The protein below binds the small molecule below.
Small molecule (SMILES): O=P(O)(O)O[P](=O)(O)O[P](=O)(O)OC[C@H]1O[C@@H](n2cnc3c(NCCc4ccccc4)ncnc32)[C@H](O)[C@@H]1O

Binding-site contacts:
Ligand atom O12 contacts residue LYS60 of chain 1.D at 3.8 Å.
Ligand atom N7 contacts residue TYR29 of chain 1.D at 3.3 Å (h-bond).
Ligand atom O11 contacts residue GLY59 of chain 1.D at 3.7 Å.
Ligand atom O2 contacts residue ILE36 of chain 1.D at 3.2 Å.
Ligand atom P2 contacts residue GLY59 of chain 1.D at 3.7 Å.
Ligand atom N1 contacts residue TYR29 of chain 1.D at 3.6 Å.
Ligand atom O6 contacts residue ARG55 of chain 1.D at 3.8 Å.
Ligand atom O13 contacts residue LYS60 of chain 1.D at 2.8 Å (salt-bridge).
Ligand atom C9 contacts residue TYR29 of chain 1.D at 3.5 Å (hydrophobic).
Ligand atom O8 contacts residue GLY59 of chain 1.D at 3.4 Å.
Ligand atom O5 contacts residue SER61 of chain 1.D at 3.5 Å.
Ligand atom O6 contacts residue GLY59 of chain 1.D at 2.6 Å (h-bond).
Ligand atom C8 contacts residue TYR29 of chain 1.D at 3.4 Å (hydrophobic).
Ligand atom C16 contacts residue LEU70 of chain 1.D at 3.8 Å (hydrophobic).
Ligand atom O8 contacts residue LYS60 of chain 1.D at 3.7 Å.
Ligand atom O8 contacts residue SER61 of chain 1.D at 3.5 Å (h-bond).
Ligand atom P2 contacts residue LYS60 of chain 1.D at 3.4 Å.
Ligand atom O9 contacts residue SER61 of chain 1.D at 3.1 Å (h-bond).
Ligand atom P1 contacts residue THR62 of chain 1.D at 3.7 Å.
Ligand atom C2 contacts residue ILE36 of chain 1.D at 3.7 Å (hydrophobic).
Ligand atom O2 contacts residue TYR29 of chain 1.D at 3.6 Å.
Ligand atom C13 contacts residue TYR29 of chain 1.D at 3.2 Å (hydrophobic).
Ligand atom O6 contacts residue SER58 of chain 1.D at 3.1 Å (h-bond).
Ligand atom O12 contacts residue GLY57 of chain 1.D at 3.0 Å (h-bond).
Ligand atom C15 contacts residue LEU70 of chain 1.D at 3.3 Å (hydrophobic).
Ligand atom O10 contacts residue THR56 of chain 1.D at 3.6 Å.
Ligand atom O6 contacts residue GLY57 of chain 1.D at 3.5 Å.
Ligand atom C1 contacts residue THR62 of chain 1.D at 3.7 Å.
Ligand atom O8 contacts residue THR62 of chain 1.D at 2.5 Å (h-bond).
Ligand atom O9 contacts residue LYS60 of chain 1.D at 3.2 Å.
Ligand atom C5 contacts residue TYR29 of chain 1.D at 3.8 Å (hydrophobic).
Ligand atom O2 contacts residue THR62 of chain 1.D at 3.8 Å.
Ligand atom N9 contacts residue TYR29 of chain 1.D at 3.4 Å.
Ligand atom C1 contacts residue GLY57 of chain 1.D at 3.4 Å.
Ligand atom O10 contacts residue GLY57 of chain 1.D at 3.7 Å.
Ligand atom N3 contacts residue TYR29 of chain 1.D at 3.6 Å.
Ligand atom O6 contacts residue LYS60 of chain 1.D at 2.7 Å (salt-bridge).
Ligand atom C7 contacts residue TYR29 of chain 1.D at 3.5 Å (hydrophobic).
Ligand atom C6 contacts residue TYR29 of chain 1.D at 3.7 Å (hydrophobic).
Ligand atom O11 contacts residue GLY57 of chain 1.D at 3.7 Å.

Sequence of chain 1.D:
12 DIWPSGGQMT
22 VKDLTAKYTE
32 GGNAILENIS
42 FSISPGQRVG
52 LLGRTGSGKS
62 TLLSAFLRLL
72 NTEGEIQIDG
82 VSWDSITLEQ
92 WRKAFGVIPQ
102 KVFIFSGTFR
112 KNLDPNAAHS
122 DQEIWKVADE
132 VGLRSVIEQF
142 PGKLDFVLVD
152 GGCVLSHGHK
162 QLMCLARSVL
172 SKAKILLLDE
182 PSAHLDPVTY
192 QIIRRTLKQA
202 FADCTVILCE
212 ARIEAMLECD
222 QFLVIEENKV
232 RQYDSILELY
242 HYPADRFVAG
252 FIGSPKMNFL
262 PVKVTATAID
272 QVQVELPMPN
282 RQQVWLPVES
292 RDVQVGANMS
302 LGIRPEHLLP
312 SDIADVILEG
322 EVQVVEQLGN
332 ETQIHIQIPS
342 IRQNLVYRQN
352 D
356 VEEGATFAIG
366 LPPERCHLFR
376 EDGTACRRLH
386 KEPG